Binding-site contacts:
Ligand atom FE contacts residue NI1 of chain 1.X at 2.6 Å.
Ligand atom O3 contacts residue CYS75 of chain 1.E at 4.0 Å.
Ligand atom FE contacts residue CYS546 of chain 1.E at 2.3 Å.
Ligand atom O3 contacts residue PRO498 of chain 1.E at 3.6 Å.
Ligand atom N2 contacts residue CYS75 of chain 1.E at 3.4 Å.
Ligand atom C1 contacts residue SER499 of chain 1.E at 3.7 Å.
Ligand atom C2 contacts residue NI1 of chain 1.X at 3.7 Å.
Ligand atom C3 contacts residue HIS79 of chain 1.E at 3.5 Å.
Ligand atom O3 contacts residue LEU479 of chain 1.E at 3.5 Å.
Ligand atom N2 contacts residue ALA474 of chain 1.E at 3.6 Å.
Ligand atom C2 contacts residue ARG476 of chain 1.E at 3.5 Å.
Ligand atom C1 contacts residue PRO498 of chain 1.E at 3.7 Å (hydrophobic).
Ligand atom FE contacts residue CYS75 of chain 1.E at 2.3 Å.
Ligand atom O3 contacts residue CYS546 of chain 1.E at 4.0 Å.
Ligand atom C1 contacts residue CSO543 of chain 1.E at 3.7 Å.
Ligand atom C3 contacts residue VAL497 of chain 1.E at 3.5 Å (hydrophobic).
Ligand atom C1 contacts residue CYS546 of chain 1.E at 3.1 Å (hydrophobic).
Ligand atom O3 contacts residue HIS79 of chain 1.E at 3.5 Å (h-bond).
Ligand atom C3 contacts residue CYS546 of chain 1.E at 3.1 Å (hydrophobic).
Ligand atom O3 contacts residue VAL497 of chain 1.E at 3.4 Å.
Ligand atom C1 contacts residue ARG476 of chain 1.E at 3.6 Å.
Ligand atom C2 contacts residue CYS75 of chain 1.E at 3.0 Å (hydrophobic).
Ligand atom N1 contacts residue ARG476 of chain 1.E at 3.7 Å.
Ligand atom C3 contacts residue PRO498 of chain 1.E at 3.8 Å (hydrophobic).
Ligand atom C2 contacts residue ALA474 of chain 1.E at 3.9 Å (hydrophobic).
Ligand atom C1 contacts residue NI1 of chain 1.X at 3.7 Å.
Ligand atom C3 contacts residue CYS75 of chain 1.E at 3.1 Å (hydrophobic).
Ligand atom C1 contacts residue VAL497 of chain 1.E at 3.7 Å (hydrophobic).
Ligand atom O3 contacts residue VAL78 of chain 1.E at 3.5 Å.
Ligand atom O3 contacts residue ALA474 of chain 1.E at 3.6 Å.
Ligand atom C3 contacts residue ALA474 of chain 1.E at 4.0 Å (hydrophobic).
Ligand atom N1 contacts residue CSO543 of chain 1.E at 3.8 Å.
Ligand atom N1 contacts residue SER499 of chain 1.E at 2.8 Å (h-bond).
Ligand atom N1 contacts residue CYS546 of chain 1.E at 3.5 Å.
Ligand atom N2 contacts residue PRO475 of chain 1.E at 3.6 Å.
Ligand atom N1 contacts residue PRO498 of chain 1.E at 3.5 Å.
Ligand atom C3 contacts residue VAL78 of chain 1.E at 3.8 Å (hydrophobic).
Ligand atom N1 contacts residue VAL497 of chain 1.E at 3.7 Å.
Ligand atom C1 contacts residue CYS75 of chain 1.E at 4.1 Å (hydrophobic).
Ligand atom N2 contacts residue ARG476 of chain 1.E at 3.0 Å (salt-bridge).

A protein and the small-molecule ligand that binds it are described below.
Small molecule (SMILES): N#C[Fe](=C=O)C#N

Sequence of chain 1.E:
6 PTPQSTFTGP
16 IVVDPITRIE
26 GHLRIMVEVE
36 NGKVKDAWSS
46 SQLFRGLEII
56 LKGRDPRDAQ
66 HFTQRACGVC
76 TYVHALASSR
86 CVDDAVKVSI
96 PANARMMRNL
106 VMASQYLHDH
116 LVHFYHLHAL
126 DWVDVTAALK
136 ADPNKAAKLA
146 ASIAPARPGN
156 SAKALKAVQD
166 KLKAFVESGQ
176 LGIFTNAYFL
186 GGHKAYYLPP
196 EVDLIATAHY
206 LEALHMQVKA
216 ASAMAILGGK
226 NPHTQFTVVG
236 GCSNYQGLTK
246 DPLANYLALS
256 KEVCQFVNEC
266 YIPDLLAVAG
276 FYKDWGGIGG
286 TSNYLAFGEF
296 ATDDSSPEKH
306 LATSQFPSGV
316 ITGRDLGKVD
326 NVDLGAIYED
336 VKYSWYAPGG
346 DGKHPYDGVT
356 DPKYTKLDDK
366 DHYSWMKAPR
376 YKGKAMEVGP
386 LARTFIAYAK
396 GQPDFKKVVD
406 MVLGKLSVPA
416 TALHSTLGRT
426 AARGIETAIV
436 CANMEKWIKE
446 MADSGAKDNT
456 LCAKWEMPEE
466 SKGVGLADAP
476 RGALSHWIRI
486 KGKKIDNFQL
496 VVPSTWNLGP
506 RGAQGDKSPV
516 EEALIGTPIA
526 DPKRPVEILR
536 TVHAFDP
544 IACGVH